Binding-site contacts:
Ligand atom C2 contacts residue GLN91 of chain 1.D at 3.4 Å.
Ligand atom O3' contacts residue ASP38 of chain 1.D at 3.6 Å.
Ligand atom C6B contacts residue ASP38 of chain 1.D at 3.8 Å.
Ligand atom C7B contacts residue MET39 of chain 1.D at 3.5 Å (hydrophobic).
Ligand atom N3A contacts residue VAL37 of chain 1.D at 3.8 Å.
Ligand atom C2M contacts residue VAL206 of chain 1.C at 3.7 Å (hydrophobic).
Ligand atom C10 contacts residue ARG92 of chain 1.D at 3.7 Å.
Ligand atom C6B contacts residue MET39 of chain 1.D at 3.4 Å (hydrophobic).
Ligand atom O2M contacts residue ASP38 of chain 1.D at 3.8 Å.
Ligand atom N1A contacts residue ASN8 of chain 1.D at 3.8 Å.
Ligand atom N7A contacts residue LEU113 of chain 1.D at 3.5 Å.
Ligand atom N1A contacts residue ALA90 of chain 1.D at 3.3 Å.
Ligand atom O2M contacts residue SER40 of chain 1.D at 3.3 Å.
Ligand atom C3 contacts residue ARG92 of chain 1.D at 3.6 Å.
Ligand atom N6A contacts residue GLN91 of chain 1.D at 3.0 Å (h-bond).
Ligand atom C2A contacts residue VAL37 of chain 1.D at 3.8 Å (hydrophobic).
Ligand atom C2 contacts residue ARG92 of chain 1.D at 3.8 Å.
Ligand atom C5' contacts residue THR111 of chain 1.D at 3.0 Å.
Ligand atom O4' contacts residue GLY9 of chain 1.D at 3.6 Å.
Ligand atom O3' contacts residue GLY11 of chain 1.D at 3.3 Å.
Ligand atom O4' contacts residue THR111 of chain 1.D at 3.8 Å.
Ligand atom C4B contacts residue VAL206 of chain 1.C at 3.7 Å (hydrophobic).
Ligand atom N3A contacts residue ASP38 of chain 1.D at 3.8 Å.
Ligand atom C4 contacts residue ARG92 of chain 1.D at 3.3 Å.
Ligand atom C11 contacts residue LEU113 of chain 1.D at 3.7 Å (hydrophobic).
Ligand atom C3B contacts residue LEU208 of chain 1.C at 3.6 Å (hydrophobic).
Ligand atom C2A contacts residue ASN8 of chain 1.D at 3.6 Å.
Ligand atom C2A contacts residue ALA90 of chain 1.D at 3.5 Å (hydrophobic).
Ligand atom C5B contacts residue MET39 of chain 1.D at 3.7 Å (hydrophobic).
Ligand atom C5 contacts residue ARG92 of chain 1.D at 3.5 Å.
Ligand atom C1B contacts residue MET39 of chain 1.D at 3.7 Å (hydrophobic).
Ligand atom C5B contacts residue ASP38 of chain 1.D at 3.0 Å.
Ligand atom N3A contacts residue GLY9 of chain 1.D at 3.5 Å.
Ligand atom N3A contacts residue THR111 of chain 1.D at 3.6 Å.
Ligand atom C2A contacts residue THR111 of chain 1.D at 3.6 Å.
Ligand atom N2' contacts residue ASP38 of chain 1.D at 3.2 Å (salt-bridge).
Ligand atom C4B contacts residue ASP38 of chain 1.D at 3.8 Å.
Ligand atom C11 contacts residue GLN91 of chain 1.D at 3.7 Å.
Ligand atom C1' contacts residue ASP38 of chain 1.D at 3.6 Å.
Ligand atom O5' contacts residue THR111 of chain 1.D at 3.5 Å (h-bond).

Sequence of chain 1.D:
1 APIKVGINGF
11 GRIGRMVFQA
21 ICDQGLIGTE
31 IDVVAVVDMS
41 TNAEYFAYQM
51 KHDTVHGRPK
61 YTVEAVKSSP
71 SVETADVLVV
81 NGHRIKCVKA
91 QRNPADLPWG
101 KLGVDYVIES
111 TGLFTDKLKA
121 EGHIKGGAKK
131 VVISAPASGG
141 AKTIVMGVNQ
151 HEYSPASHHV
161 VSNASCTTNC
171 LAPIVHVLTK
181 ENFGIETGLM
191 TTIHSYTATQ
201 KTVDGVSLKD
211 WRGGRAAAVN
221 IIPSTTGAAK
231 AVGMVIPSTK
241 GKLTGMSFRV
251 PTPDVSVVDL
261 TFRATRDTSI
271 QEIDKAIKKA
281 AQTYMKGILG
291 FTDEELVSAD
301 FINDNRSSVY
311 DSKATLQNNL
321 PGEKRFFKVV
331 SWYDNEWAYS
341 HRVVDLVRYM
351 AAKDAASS

The protein below binds the small molecule below.
Small molecule (SMILES): COc1cc(OC)cc(C(=O)N[C@@H]2[C@H](O)[C@@H](CO)O[C@H]2n2cnc3c(NCc4cccc5ccccc45)ncnc32)c1

Sequence of chain 1.C:
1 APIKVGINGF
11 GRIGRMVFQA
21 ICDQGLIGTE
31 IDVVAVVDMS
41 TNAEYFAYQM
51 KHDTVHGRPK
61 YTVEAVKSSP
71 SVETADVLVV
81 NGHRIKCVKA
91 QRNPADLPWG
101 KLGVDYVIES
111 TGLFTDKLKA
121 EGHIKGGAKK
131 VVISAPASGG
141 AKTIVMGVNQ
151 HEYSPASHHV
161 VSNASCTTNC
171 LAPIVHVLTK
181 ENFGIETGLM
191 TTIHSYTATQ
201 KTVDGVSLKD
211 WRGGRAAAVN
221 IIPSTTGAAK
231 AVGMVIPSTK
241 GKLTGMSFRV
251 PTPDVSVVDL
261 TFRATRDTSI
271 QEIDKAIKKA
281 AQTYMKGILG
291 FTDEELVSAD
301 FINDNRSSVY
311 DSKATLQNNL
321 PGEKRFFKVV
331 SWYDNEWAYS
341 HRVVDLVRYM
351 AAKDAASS